Sequence of chain 1.A:
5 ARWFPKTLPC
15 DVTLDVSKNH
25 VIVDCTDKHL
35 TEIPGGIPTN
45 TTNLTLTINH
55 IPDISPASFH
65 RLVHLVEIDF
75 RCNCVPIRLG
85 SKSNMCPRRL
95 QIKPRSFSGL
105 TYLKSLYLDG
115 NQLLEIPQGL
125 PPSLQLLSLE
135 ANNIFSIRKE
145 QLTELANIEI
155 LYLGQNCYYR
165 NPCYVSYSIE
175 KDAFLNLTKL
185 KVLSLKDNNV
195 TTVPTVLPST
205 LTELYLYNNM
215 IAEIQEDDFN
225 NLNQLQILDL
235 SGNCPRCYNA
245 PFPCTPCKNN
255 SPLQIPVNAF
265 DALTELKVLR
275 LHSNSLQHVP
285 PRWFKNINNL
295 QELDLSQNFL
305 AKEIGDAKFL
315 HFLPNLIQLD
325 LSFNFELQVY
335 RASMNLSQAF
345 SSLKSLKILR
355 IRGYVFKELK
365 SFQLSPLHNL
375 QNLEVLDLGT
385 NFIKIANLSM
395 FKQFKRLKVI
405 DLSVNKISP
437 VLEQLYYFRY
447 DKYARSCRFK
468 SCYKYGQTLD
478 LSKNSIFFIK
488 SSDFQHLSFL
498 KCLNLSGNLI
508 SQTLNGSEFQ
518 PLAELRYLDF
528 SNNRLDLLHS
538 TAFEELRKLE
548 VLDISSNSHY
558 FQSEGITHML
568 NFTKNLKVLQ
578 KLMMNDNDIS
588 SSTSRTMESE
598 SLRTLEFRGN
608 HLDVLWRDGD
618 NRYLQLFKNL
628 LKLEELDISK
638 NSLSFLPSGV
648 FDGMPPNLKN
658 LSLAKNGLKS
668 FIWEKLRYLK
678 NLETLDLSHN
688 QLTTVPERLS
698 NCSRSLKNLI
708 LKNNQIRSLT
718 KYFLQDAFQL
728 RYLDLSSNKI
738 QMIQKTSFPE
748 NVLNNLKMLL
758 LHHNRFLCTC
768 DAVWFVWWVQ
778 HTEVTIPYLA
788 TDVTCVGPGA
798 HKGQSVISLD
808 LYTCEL

Binding-site contacts:
Ligand atom C7 contacts residue CYS161 of chain 1.A at 3.9 Å (hydrophobic).
Ligand atom C7 contacts residue CYS167 of chain 1.A at 4.2 Å (hydrophobic).
Ligand atom C8 contacts residue PRO166 of chain 1.A at 3.8 Å (hydrophobic).
Ligand atom O5 contacts residue VAL169 of chain 1.A at 3.2 Å (h-bond).
Ligand atom C7 contacts residue PRO166 of chain 1.A at 4.2 Å (hydrophobic).
Ligand atom C4 contacts residue TYR168 of chain 1.A at 3.9 Å (hydrophobic).
Ligand atom O7 contacts residue VAL169 of chain 1.A at 4.2 Å.
Ligand atom O7 contacts residue ASN193 of chain 1.A at 3.9 Å.
Ligand atom C6 contacts residue TYR168 of chain 1.A at 4.0 Å (hydrophobic).
Ligand atom C2 contacts residue TYR168 of chain 1.A at 4.1 Å (hydrophobic).
Ligand atom O5 contacts residue SER170 of chain 1.A at 3.7 Å.
Ligand atom O7 contacts residue CYS161 of chain 1.A at 3.3 Å (h-bond).
Ligand atom N2 contacts residue ASN193 of chain 1.A at 3.0 Å (h-bond).
Ligand atom C7 contacts residue TYR168 of chain 1.A at 3.9 Å (hydrophobic).
Ligand atom C5 contacts residue ASN193 of chain 1.A at 3.6 Å.
Ligand atom C8 contacts residue TYR163 of chain 1.A at 3.9 Å (hydrophobic).
Ligand atom O6 contacts residue SER170 of chain 1.A at 2.6 Å (h-bond).
Ligand atom O5 contacts residue ASN193 of chain 1.A at 2.3 Å (h-bond).
Ligand atom C5 contacts residue VAL169 of chain 1.A at 4.3 Å (hydrophobic).
Ligand atom C2 contacts residue ASN193 of chain 1.A at 2.5 Å.
Ligand atom O6 contacts residue VAL169 of chain 1.A at 4.2 Å.
Ligand atom O7 contacts residue TYR168 of chain 1.A at 2.7 Å (h-bond).
Ligand atom C1 contacts residue VAL169 of chain 1.A at 3.4 Å (hydrophobic).
Ligand atom O7 contacts residue CYS167 of chain 1.A at 3.1 Å (h-bond).
Ligand atom C5 contacts residue TYR168 of chain 1.A at 4.3 Å (hydrophobic).
Ligand atom C2 contacts residue VAL169 of chain 1.A at 3.8 Å (hydrophobic).
Ligand atom O6 contacts residue TYR168 of chain 1.A at 3.8 Å.
Ligand atom C3 contacts residue ASN193 of chain 1.A at 3.8 Å.
Ligand atom C1 contacts residue ASN193 of chain 1.A at 1.4 Å.
Ligand atom C6 contacts residue SER170 of chain 1.A at 4.0 Å.
Ligand atom C3 contacts residue TYR168 of chain 1.A at 4.3 Å (hydrophobic).
Ligand atom C1 contacts residue TYR168 of chain 1.A at 4.1 Å (hydrophobic).
Ligand atom O5 contacts residue TYR168 of chain 1.A at 3.9 Å.
Ligand atom C1 contacts residue MET214 of chain 1.A at 4.3 Å (hydrophobic).
Ligand atom C8 contacts residue TYR162 of chain 1.A at 3.5 Å (hydrophobic).
Ligand atom C7 contacts residue ASN193 of chain 1.A at 3.7 Å.
Ligand atom O3 contacts residue TYR168 of chain 1.A at 3.6 Å.
Ligand atom O7 contacts residue PRO166 of chain 1.A at 3.7 Å.
Ligand atom C4 contacts residue ASN193 of chain 1.A at 4.2 Å.
Ligand atom C4 contacts residue VAL169 of chain 1.A at 4.3 Å (hydrophobic).

A protein and the small-molecule ligand that binds it are described below.
Small molecule (SMILES): CC(=O)N[C@H]1[C@H](O[C@H]2[C@H](O)[C@@H](NC(C)=O)CO[C@@H]2CO)O[C@H](CO)[C@@H](O)[C@@H]1O